Binding-site contacts:
Ligand atom O10 contacts residue SER239 of chain 1.A at 3.4 Å.
Ligand atom C8 contacts residue TRP56 of chain 1.A at 3.9 Å (hydrophobic).
Ligand atom O9 contacts residue ARG284 of chain 1.A at 2.8 Å (salt-bridge).
Ligand atom B2 contacts residue ARG284 of chain 1.A at 3.8 Å.
Ligand atom B2 contacts residue SER53 of chain 1.A at 3.8 Å.
Ligand atom C6 contacts residue PHE180 of chain 1.A at 3.8 Å (hydrophobic).
Ligand atom O1 contacts residue GLN51 of chain 1.A at 3.6 Å (h-bond).
Ligand atom O9 contacts residue THR240 of chain 1.A at 2.9 Å (h-bond).
Ligand atom C6 contacts residue ARG189 of chain 1.A at 4.0 Å.
Ligand atom O12 contacts residue PHE180 of chain 1.A at 4.0 Å.
Ligand atom C11 contacts residue ASN133 of chain 1.A at 3.7 Å.
Ligand atom O13 contacts residue SER53 of chain 1.A at 3.3 Å (h-bond).
Ligand atom O1 contacts residue THR240 of chain 1.A at 4.0 Å.
Ligand atom O9 contacts residue SER53 of chain 1.A at 2.6 Å (h-bond).
Ligand atom C7 contacts residue PHE180 of chain 1.A at 3.8 Å (hydrophobic).
Ligand atom B2 contacts residue ARG189 of chain 1.A at 3.8 Å.
Ligand atom C4 contacts residue ASN133 of chain 1.A at 4.0 Å.
Ligand atom C4 contacts residue ARG284 of chain 1.A at 3.8 Å.
Ligand atom C11 contacts residue TYR55 of chain 1.A at 3.6 Å (hydrophobic).
Ligand atom O10 contacts residue TRP263 of chain 1.A at 2.7 Å (h-bond).
Ligand atom O12 contacts residue TRP56 of chain 1.A at 3.1 Å (h-bond).
Ligand atom O10 contacts residue THR240 of chain 1.A at 3.1 Å (h-bond).
Ligand atom C6 contacts residue ASN133 of chain 1.A at 3.7 Å.
Ligand atom C8 contacts residue GLN51 of chain 1.A at 3.4 Å.
Ligand atom O13 contacts residue TRP56 of chain 1.A at 2.9 Å (h-bond).
Ligand atom O12 contacts residue GLN51 of chain 1.A at 2.8 Å (h-bond).
Ligand atom O5 contacts residue ARG189 of chain 1.A at 3.2 Å (salt-bridge).
Ligand atom O3 contacts residue ARG284 of chain 1.A at 2.9 Å (salt-bridge).
Ligand atom O13 contacts residue GLN51 of chain 1.A at 2.8 Å (h-bond).
Ligand atom C7 contacts residue GLN51 of chain 1.A at 3.5 Å.
Ligand atom O3 contacts residue ARG189 of chain 1.A at 3.1 Å (salt-bridge).
Ligand atom C11 contacts residue ARG284 of chain 1.A at 3.6 Å.
Ligand atom O5 contacts residue ASN133 of chain 1.A at 3.0 Å (h-bond).
Ligand atom B2 contacts residue THR240 of chain 1.A at 3.5 Å.
Ligand atom O1 contacts residue SER53 of chain 1.A at 3.8 Å.
Ligand atom C11 contacts residue TRP56 of chain 1.A at 3.6 Å (hydrophobic).
Ligand atom O10 contacts residue ARG189 of chain 1.A at 2.8 Å (salt-bridge).
Ligand atom B2 contacts residue TRP263 of chain 1.A at 3.6 Å.
Ligand atom O9 contacts residue TRP263 of chain 1.A at 3.6 Å (h-bond).
Ligand atom C4 contacts residue ARG189 of chain 1.A at 3.6 Å.

Sequence of chain 1.A:
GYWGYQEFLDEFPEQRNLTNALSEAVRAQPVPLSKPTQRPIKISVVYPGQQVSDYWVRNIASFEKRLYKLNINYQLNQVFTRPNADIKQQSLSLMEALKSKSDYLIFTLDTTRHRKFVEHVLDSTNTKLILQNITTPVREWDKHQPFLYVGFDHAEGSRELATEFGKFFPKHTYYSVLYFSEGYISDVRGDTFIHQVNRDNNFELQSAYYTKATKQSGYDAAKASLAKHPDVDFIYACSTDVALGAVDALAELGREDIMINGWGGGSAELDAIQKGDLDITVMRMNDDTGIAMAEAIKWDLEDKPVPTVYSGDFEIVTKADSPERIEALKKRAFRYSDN

The protein below binds the small molecule below.
Small molecule (SMILES): C[C@]12OC[C@H](O)[C@@]1(O)O[B-](O)(O)O2